This protein binds this small molecule.
Small molecule (SMILES): C=CC1=C(C)C2=N3->[Ni]45<-N6=C(C=c7c(C)c(C=C)c(n74)=C2)C(C)=C(CCC(=O)O)C6=Cc2c(CCC(=O)O)c(C)c(n25)C=C13

Binding-site contacts:
Ligand atom CHA contacts residue HIS63 of chain 1.H at 3.3 Å.
Ligand atom CBA contacts residue LEU91 of chain 1.H at 3.6 Å (hydrophobic).
Ligand atom CMC contacts residue ASN102 of chain 1.H at 3.3 Å.
Ligand atom CMD contacts residue PHE41 of chain 1.H at 3.2 Å (hydrophobic).
Ligand atom CAD contacts residue HIS63 of chain 1.H at 3.7 Å.
Ligand atom ND contacts residue HIS63 of chain 1.H at 3.7 Å.
Ligand atom O1D contacts residue HIS63 of chain 1.H at 3.5 Å.
Ligand atom O2A contacts residue LYS66 of chain 1.H at 3.4 Å.
Ligand atom C1D contacts residue HIS92 of chain 1.H at 3.7 Å.
Ligand atom CHC contacts residue LEU106 of chain 1.H at 3.4 Å (hydrophobic).
Ligand atom C4A contacts residue VAL67 of chain 1.H at 3.6 Å (hydrophobic).
Ligand atom ND contacts residue HIS92 of chain 1.H at 2.9 Å (h-bond).
Ligand atom CHB contacts residue VAL67 of chain 1.H at 3.7 Å (hydrophobic).
Ligand atom NA contacts residue HIS92 of chain 1.H at 3.0 Å (h-bond).
Ligand atom CAB contacts residue LEU106 of chain 1.H at 3.6 Å (hydrophobic).
Ligand atom C4C contacts residue HIS92 of chain 1.H at 3.7 Å.
Ligand atom NB contacts residue HIS92 of chain 1.H at 3.1 Å (h-bond).
Ligand atom CBC contacts residue VAL98 of chain 1.H at 3.6 Å (hydrophobic).
Ligand atom CMB contacts residue ALA70 of chain 1.H at 3.7 Å (hydrophobic).
Ligand atom C2D contacts residue LEU96 of chain 1.H at 3.5 Å (hydrophobic).
Ligand atom CBC contacts residue THR38 of chain 1.H at 3.7 Å.
Ligand atom CBD contacts residue HIS63 of chain 1.H at 3.3 Å.
Ligand atom C3D contacts residue HIS63 of chain 1.H at 3.7 Å.
Ligand atom C4A contacts residue HIS92 of chain 1.H at 3.7 Å.
Ligand atom NI contacts residue HIS92 of chain 1.H at 2.2 Å.
Ligand atom C1A contacts residue HIS63 of chain 1.H at 3.7 Å.
Ligand atom C3D contacts residue LEU96 of chain 1.H at 3.6 Å (hydrophobic).
Ligand atom CHD contacts residue PHE42 of chain 1.H at 3.3 Å (hydrophobic).
Ligand atom C4B contacts residue LEU106 of chain 1.H at 3.7 Å (hydrophobic).
Ligand atom C3A contacts residue LEU88 of chain 1.H at 3.5 Å (hydrophobic).
Ligand atom C1D contacts residue PHE42 of chain 1.H at 3.7 Å (hydrophobic).
Ligand atom CBB contacts residue PHE103 of chain 1.H at 3.4 Å (hydrophobic).
Ligand atom NC contacts residue HIS92 of chain 1.H at 3.1 Å (h-bond).
Ligand atom CMB contacts residue VAL67 of chain 1.H at 3.7 Å (hydrophobic).
Ligand atom CMD contacts residue LEU96 of chain 1.H at 3.6 Å (hydrophobic).
Ligand atom C4D contacts residue HIS92 of chain 1.H at 3.6 Å.
Ligand atom C4D contacts residue HIS63 of chain 1.H at 3.3 Å.
Ligand atom CMA contacts residue LYS66 of chain 1.H at 3.7 Å.
Ligand atom CMA contacts residue LEU88 of chain 1.H at 3.6 Å (hydrophobic).
Ligand atom CAC contacts residue VAL98 of chain 1.H at 3.6 Å (hydrophobic).

Sequence of chain 1.H:
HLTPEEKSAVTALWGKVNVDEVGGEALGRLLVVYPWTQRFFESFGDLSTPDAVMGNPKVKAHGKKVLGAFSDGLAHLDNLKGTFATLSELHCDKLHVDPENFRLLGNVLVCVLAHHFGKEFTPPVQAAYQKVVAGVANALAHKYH